Binding-site contacts:
Ligand atom C8 contacts residue SER187 of chain 1.B at 3.5 Å.
Ligand atom C37 contacts residue CYS42 of chain 1.B at 3.6 Å (hydrophobic).
Ligand atom C22 contacts residue TRP212 of chain 1.B at 3.6 Å (hydrophobic).
Ligand atom C17 contacts residue ASP44 of chain 1.B at 3.6 Å.
Ligand atom C36 contacts residue LEU25 of chain 1.B at 3.6 Å (hydrophobic).
Ligand atom N11 contacts residue SER187 of chain 1.B at 2.8 Å (h-bond).
Ligand atom C8 contacts residue GLY215 of chain 1.B at 3.7 Å.
Ligand atom C30 contacts residue CYS188 of chain 1.B at 3.5 Å (hydrophobic).
Ligand atom N6 contacts residue GLY215 of chain 1.B at 2.8 Å (h-bond).
Ligand atom N28 contacts residue ASP186 of chain 1.B at 2.8 Å (salt-bridge).
Ligand atom O24 contacts residue GLY213 of chain 1.B at 3.4 Å (h-bond).
Ligand atom C37 contacts residue HIS41 of chain 1.B at 3.6 Å.
Ligand atom N20 contacts residue SER192 of chain 1.B at 3.6 Å (h-bond).
Ligand atom C14 contacts residue GLY213 of chain 1.B at 3.6 Å.
Ligand atom C32 contacts residue HIS41 of chain 1.B at 3.4 Å.
Ligand atom C21 contacts residue GLY213 of chain 1.B at 3.4 Å.
Ligand atom N20 contacts residue LYS189 of chain 1.B at 3.7 Å.
Ligand atom C30 contacts residue SER211 of chain 1.B at 3.4 Å.
Ligand atom N23 contacts residue HIS41 of chain 1.B at 3.2 Å (h-bond).
Ligand atom C1 contacts residue TRP212 of chain 1.B at 3.6 Å (hydrophobic).
Ligand atom N16 contacts residue ASP44 of chain 1.B at 2.8 Å (salt-bridge).
Ligand atom C30 contacts residue SER192 of chain 1.B at 3.2 Å.
Ligand atom O24 contacts residue LYS189 of chain 1.B at 3.7 Å.
Ligand atom O26 contacts residue LYS45 of chain 1.B at 3.6 Å.
Ligand atom C19 contacts residue SER187 of chain 1.B at 3.6 Å.
Ligand atom C31 contacts residue HIS41 of chain 1.B at 3.5 Å.
Ligand atom O27 contacts residue HIS41 of chain 1.B at 2.7 Å (h-bond).
Ligand atom N16 contacts residue TRP212 of chain 1.B at 3.6 Å.
Ligand atom N23 contacts residue ASP44 of chain 1.B at 3.4 Å.
Ligand atom C21 contacts residue TRP212 of chain 1.B at 3.7 Å (hydrophobic).
Ligand atom C14 contacts residue GLY215 of chain 1.B at 3.7 Å.
Ligand atom C22 contacts residue LYS189 of chain 1.B at 3.7 Å.
Ligand atom C2 contacts residue HIS41 of chain 1.B at 3.5 Å.
Ligand atom O27 contacts residue SER192 of chain 1.B at 2.9 Å (h-bond).
Ligand atom N20 contacts residue TRP212 of chain 1.B at 3.5 Å.
Ligand atom C35 contacts residue ASP44 of chain 1.B at 3.7 Å.
Ligand atom C30 contacts residue LYS189 of chain 1.B at 3.6 Å.
Ligand atom C13 contacts residue GLY85 of chain 1.B at 3.6 Å.
Ligand atom C2 contacts residue TRP212 of chain 1.B at 3.5 Å (hydrophobic).
Ligand atom C29 contacts residue CYS188 of chain 1.B at 3.4 Å (hydrophobic).

This protein binds this small molecule.
Small molecule (SMILES): Cc1noc(C)c1NC(=O)NCc1cccc(-n2ncc(C(=O)Nc3ccc4nc(N)[nH]c4c3)c2O)c1

Sequence of chain 1.B:
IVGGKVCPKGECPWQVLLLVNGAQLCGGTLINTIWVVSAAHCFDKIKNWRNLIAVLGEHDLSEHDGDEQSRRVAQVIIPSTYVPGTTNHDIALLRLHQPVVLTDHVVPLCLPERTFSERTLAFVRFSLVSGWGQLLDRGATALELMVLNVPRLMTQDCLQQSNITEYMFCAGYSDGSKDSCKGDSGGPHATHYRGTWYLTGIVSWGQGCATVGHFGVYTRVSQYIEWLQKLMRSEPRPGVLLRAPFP